Sequence of chain 1.C:
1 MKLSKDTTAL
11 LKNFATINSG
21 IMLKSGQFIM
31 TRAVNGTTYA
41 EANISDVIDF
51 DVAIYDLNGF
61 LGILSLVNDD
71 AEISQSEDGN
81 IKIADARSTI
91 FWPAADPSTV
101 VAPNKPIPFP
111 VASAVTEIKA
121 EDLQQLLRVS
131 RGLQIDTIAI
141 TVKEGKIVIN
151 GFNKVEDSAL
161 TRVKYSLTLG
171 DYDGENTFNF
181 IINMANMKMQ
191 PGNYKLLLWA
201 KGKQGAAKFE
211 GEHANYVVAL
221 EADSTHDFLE

The small molecule below binds the protein below.
Small molecule (SMILES): CC(C)C[C@H](NC(=O)CNC(=O)[C@@H](N)CCC(=O)O)C(=O)N[C@@H](CC(=O)O)C(=O)N[C@@H](Cc1ccccc1)C(=O)N[C@@H](CC(C)C)C(=O)N[C@@H](Cc1ccccc1)C(=O)N[C@@H](CC(=O)O)C(=O)N[C@@H](C)C=O

Binding-site contacts:
Ligand atom CD1 contacts residue LYS105 of chain 1.C at 3.9 Å.
Ligand atom CD1 contacts residue VAL217 of chain 1.C at 3.4 Å (hydrophobic).
Ligand atom CG contacts residue GLN204 of chain 1.C at 3.8 Å.
Ligand atom CD1 contacts residue TYR39 of chain 1.C at 3.8 Å (hydrophobic).
Ligand atom CE2 contacts residue GLN204 of chain 1.C at 3.9 Å.
Ligand atom OD1 contacts residue ASN104 of chain 1.C at 3.3 Å (h-bond).
Ligand atom CD2 contacts residue ALA206 of chain 1.C at 4.0 Å (hydrophobic).
Ligand atom N contacts residue GLY36 of chain 1.C at 2.6 Å (h-bond).
Ligand atom CD2 contacts residue VAL217 of chain 1.C at 4.0 Å (hydrophobic).
Ligand atom CB contacts residue GLN204 of chain 1.C at 3.5 Å.
Ligand atom CZ contacts residue TYR39 of chain 1.C at 4.0 Å (hydrophobic).
Ligand atom CD1 contacts residue GLY36 of chain 1.C at 3.9 Å.
Ligand atom C contacts residue GLY36 of chain 1.C at 3.5 Å.
Ligand atom CA contacts residue GLY36 of chain 1.C at 3.5 Å.
Ligand atom CD1 contacts residue ILE107 of chain 1.C at 3.8 Å (hydrophobic).
Ligand atom OD1 contacts residue ARG32 of chain 1.C at 3.4 Å (salt-bridge).
Ligand atom CZ contacts residue ILE107 of chain 1.C at 4.0 Å (hydrophobic).
Ligand atom CE2 contacts residue GLY36 of chain 1.C at 4.0 Å.
Ligand atom CG contacts residue ALA219 of chain 1.C at 4.0 Å (hydrophobic).
Ligand atom CD1 contacts residue ILE107 of chain 1.C at 4.0 Å (hydrophobic).
Ligand atom CA contacts residue GLY36 of chain 1.C at 3.5 Å.
Ligand atom CD2 contacts residue ALA219 of chain 1.C at 3.7 Å (hydrophobic).
Ligand atom O contacts residue LYS105 of chain 1.C at 4.0 Å.
Ligand atom O contacts residue LYS105 of chain 1.C at 3.4 Å.
Ligand atom CZ contacts residue GLY205 of chain 1.C at 3.6 Å.
Ligand atom O contacts residue ASN104 of chain 1.C at 4.0 Å.
Ligand atom CB contacts residue GLY36 of chain 1.C at 3.3 Å.
Ligand atom CE1 contacts residue PRO103 of chain 1.C at 3.9 Å (hydrophobic).
Ligand atom CD2 contacts residue GLN204 of chain 1.C at 3.7 Å.
Ligand atom CG contacts residue GLY36 of chain 1.C at 3.4 Å.
Ligand atom O contacts residue ASN35 of chain 1.C at 3.9 Å.
Ligand atom CE2 contacts residue TRP199 of chain 1.C at 3.5 Å (hydrophobic).
Ligand atom CE2 contacts residue ARG32 of chain 1.C at 3.9 Å.
Ligand atom CD2 contacts residue ARG32 of chain 1.C at 3.7 Å.
Ligand atom CB contacts residue ILE107 of chain 1.C at 4.1 Å (hydrophobic).
Ligand atom CD2 contacts residue EDO1 of chain 1.K at 3.5 Å.
Ligand atom CZ contacts residue ARG32 of chain 1.C at 3.8 Å.
Ligand atom CD1 contacts residue THR37 of chain 1.C at 4.0 Å.
Ligand atom CE1 contacts residue ILE107 of chain 1.C at 3.5 Å (hydrophobic).
Ligand atom CE1 contacts residue TYR39 of chain 1.C at 3.6 Å (hydrophobic).